Sequence of chain 1.C:
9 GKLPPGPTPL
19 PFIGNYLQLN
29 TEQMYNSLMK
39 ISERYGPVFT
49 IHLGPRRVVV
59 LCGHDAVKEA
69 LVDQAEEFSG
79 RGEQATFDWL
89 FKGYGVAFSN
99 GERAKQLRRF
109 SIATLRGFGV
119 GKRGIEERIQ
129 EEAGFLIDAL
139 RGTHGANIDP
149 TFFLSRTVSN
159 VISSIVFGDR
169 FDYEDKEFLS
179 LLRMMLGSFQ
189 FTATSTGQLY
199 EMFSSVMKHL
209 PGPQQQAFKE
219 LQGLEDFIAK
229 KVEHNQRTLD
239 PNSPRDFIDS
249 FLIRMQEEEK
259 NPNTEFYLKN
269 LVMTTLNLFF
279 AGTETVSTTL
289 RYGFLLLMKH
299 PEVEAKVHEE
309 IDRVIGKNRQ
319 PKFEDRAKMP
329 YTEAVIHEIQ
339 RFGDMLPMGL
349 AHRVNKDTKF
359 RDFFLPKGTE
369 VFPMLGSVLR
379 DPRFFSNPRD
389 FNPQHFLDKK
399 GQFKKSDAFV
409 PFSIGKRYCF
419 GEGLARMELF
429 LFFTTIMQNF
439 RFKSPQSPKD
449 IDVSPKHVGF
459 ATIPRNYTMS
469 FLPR

This small molecule binds to this protein.
Small molecule (SMILES): CN1CCC[C@H]1c1cccnc1

Binding-site contacts:
Ligand atom C8 contacts residue HEM1 of chain 1.M at 3.8 Å.
Ligand atom C1 contacts residue ALA95 of chain 1.C at 4.5 Å (hydrophobic).
Ligand atom C9 contacts residue LEU344 of chain 1.C at 4.0 Å (hydrophobic).
Ligand atom C1 contacts residue ALA279 of chain 1.C at 4.0 Å (hydrophobic).
Ligand atom C9 contacts residue THR283 of chain 1.C at 4.3 Å.
Ligand atom C7 contacts residue LEU348 of chain 1.C at 3.8 Å (hydrophobic).
Ligand atom C8 contacts residue LEU344 of chain 1.C at 3.8 Å (hydrophobic).
Ligand atom C10 contacts residue PHE187 of chain 1.C at 3.8 Å (hydrophobic).
Ligand atom C7 contacts residue PHE96 of chain 1.C at 4.4 Å (hydrophobic).
Ligand atom N1 contacts residue PHE89 of chain 1.C at 4.0 Å.
Ligand atom C4 contacts residue PHE85 of chain 1.C at 3.3 Å (hydrophobic).
Ligand atom C5 contacts residue ASN275 of chain 1.C at 3.9 Å.
Ligand atom C1 contacts residue PHE96 of chain 1.C at 4.3 Å (hydrophobic).
Ligand atom N1 contacts residue LEU274 of chain 1.C at 4.3 Å.
Ligand atom N2 contacts residue ALA279 of chain 1.C at 4.0 Å.
Ligand atom C5 contacts residue PHE278 of chain 1.C at 4.1 Å (hydrophobic).
Ligand atom C5 contacts residue PHE85 of chain 1.C at 4.1 Å (hydrophobic).
Ligand atom N1 contacts residue PHE96 of chain 1.C at 4.0 Å.
Ligand atom C2 contacts residue ALA279 of chain 1.C at 4.3 Å (hydrophobic).
Ligand atom C5 contacts residue PHE89 of chain 1.C at 3.7 Å (hydrophobic).
Ligand atom C9 contacts residue ALA279 of chain 1.C at 4.4 Å (hydrophobic).
Ligand atom C2 contacts residue PHE96 of chain 1.C at 4.2 Å (hydrophobic).
Ligand atom C9 contacts residue HEM1 of chain 1.M at 4.1 Å.
Ligand atom C8 contacts residue LEU348 of chain 1.C at 4.2 Å (hydrophobic).
Ligand atom C4 contacts residue PHE96 of chain 1.C at 3.9 Å (hydrophobic).
Ligand atom C3 contacts residue PHE96 of chain 1.C at 4.0 Å (hydrophobic).
Ligand atom C3 contacts residue PHE278 of chain 1.C at 4.3 Å (hydrophobic).
Ligand atom C5 contacts residue PHE96 of chain 1.C at 3.8 Å (hydrophobic).
Ligand atom C10 contacts residue THR283 of chain 1.C at 4.2 Å.
Ligand atom N1 contacts residue PHE278 of chain 1.C at 4.2 Å.
Ligand atom C1 contacts residue ASN275 of chain 1.C at 3.7 Å.
Ligand atom C4 contacts residue PHE278 of chain 1.C at 4.0 Å (hydrophobic).
Ligand atom C3 contacts residue PHE85 of chain 1.C at 4.0 Å (hydrophobic).
Ligand atom N1 contacts residue ASN275 of chain 1.C at 3.1 Å (h-bond).
Ligand atom C6 contacts residue ALA279 of chain 1.C at 3.9 Å (hydrophobic).